Sequence of chain 1.A:
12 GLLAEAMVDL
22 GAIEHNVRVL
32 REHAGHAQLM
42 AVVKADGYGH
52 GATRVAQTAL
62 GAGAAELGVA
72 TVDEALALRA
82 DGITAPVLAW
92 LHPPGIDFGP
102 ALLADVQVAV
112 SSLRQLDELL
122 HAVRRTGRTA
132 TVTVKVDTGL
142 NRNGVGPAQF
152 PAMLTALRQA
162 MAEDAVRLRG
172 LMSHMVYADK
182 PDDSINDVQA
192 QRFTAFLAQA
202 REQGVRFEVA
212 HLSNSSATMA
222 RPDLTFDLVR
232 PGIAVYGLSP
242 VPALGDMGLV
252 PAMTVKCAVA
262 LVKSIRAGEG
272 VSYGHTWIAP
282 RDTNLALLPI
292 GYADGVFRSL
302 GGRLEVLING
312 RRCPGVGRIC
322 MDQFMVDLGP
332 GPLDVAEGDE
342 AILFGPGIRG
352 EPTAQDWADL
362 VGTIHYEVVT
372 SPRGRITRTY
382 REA

Binding-site contacts:
Ligand atom CA contacts residue OJQ1 of chain 1.BA at 1.0 Å.
Ligand atom O1 contacts residue LYS45 of chain 1.A at 3.3 Å (salt-bridge).
Ligand atom N contacts residue LYS45 of chain 1.A at 3.4 Å (salt-bridge).
Ligand atom N contacts residue OJQ1 of chain 1.BA at 0.7 Å (h-bond).
Ligand atom C5A contacts residue OJQ1 of chain 1.BA at 0.2 Å.
Ligand atom ND contacts residue OJQ1 of chain 1.BA at 0.5 Å (h-bond).
Ligand atom O4P contacts residue OJQ1 of chain 1.BA at 0.3 Å (h-bond).
Ligand atom C4A contacts residue TYR49 of chain 1.A at 3.4 Å (hydrophobic).
Ligand atom CB contacts residue OJQ1 of chain 1.BA at 0.3 Å.
Ligand atom C4A contacts residue OJQ1 of chain 1.BA at 0.3 Å.
Ligand atom OG contacts residue OJQ1 of chain 1.BA at 0.3 Å (h-bond).
Ligand atom OG contacts residue EDO1 of chain 1.K at 3.1 Å (h-bond).
Ligand atom O contacts residue TYR274 of chain 1.B at 2.8 Å (h-bond).
Ligand atom O1P contacts residue ILE234 of chain 1.A at 2.7 Å (h-bond).
Ligand atom C6 contacts residue OJQ1 of chain 1.BA at 0.1 Å.
Ligand atom O3P contacts residue TYR367 of chain 1.A at 2.6 Å (h-bond).
Ligand atom CA contacts residue LYS45 of chain 1.A at 3.4 Å.
Ligand atom C contacts residue TYR274 of chain 1.B at 3.2 Å (hydrophobic).
Ligand atom C4 contacts residue OJQ1 of chain 1.BA at 0.1 Å.
Ligand atom C5 contacts residue OJQ1 of chain 1.BA at 0.1 Å.
Ligand atom O1 contacts residue OJQ1 of chain 1.BA at 0.2 Å (h-bond).
Ligand atom C2 contacts residue OJQ1 of chain 1.BA at 0.1 Å.
Ligand atom O1P contacts residue TYR367 of chain 1.A at 3.2 Å.
Ligand atom O1P contacts residue OJQ1 of chain 1.BA at 0.2 Å (h-bond).
Ligand atom N1 contacts residue OJQ1 of chain 1.BA at 0.2 Å (h-bond).
Ligand atom O2P contacts residue SER216 of chain 1.A at 2.8 Å (h-bond).
Ligand atom C2A contacts residue OJQ1 of chain 1.BA at 0.2 Å.
Ligand atom C3 contacts residue OJQ1 of chain 1.BA at 0.1 Å.
Ligand atom OG contacts residue TYR293 of chain 1.B at 3.1 Å (h-bond).
Ligand atom O2P contacts residue OJQ1 of chain 1.BA at 0.2 Å (h-bond).
Ligand atom C6 contacts residue ARG231 of chain 1.A at 3.4 Å.
Ligand atom OG contacts residue TYR367 of chain 1.A at 3.4 Å.
Ligand atom N1 contacts residue ARG231 of chain 1.A at 2.8 Å (salt-bridge).
Ligand atom P contacts residue OJQ1 of chain 1.BA at 0.1 Å.
Ligand atom O2P contacts residue GLY233 of chain 1.A at 2.8 Å (h-bond).
Ligand atom O contacts residue OJQ1 of chain 1.BA at 0.5 Å (h-bond).
Ligand atom CB contacts residue TYR367 of chain 1.A at 3.3 Å (hydrophobic).
Ligand atom O1P contacts residue TYR49 of chain 1.A at 2.7 Å (h-bond).
Ligand atom O3P contacts residue OJQ1 of chain 1.BA at 0.1 Å (h-bond).
Ligand atom C contacts residue OJQ1 of chain 1.BA at 0.3 Å.

Sequence of chain 1.B:
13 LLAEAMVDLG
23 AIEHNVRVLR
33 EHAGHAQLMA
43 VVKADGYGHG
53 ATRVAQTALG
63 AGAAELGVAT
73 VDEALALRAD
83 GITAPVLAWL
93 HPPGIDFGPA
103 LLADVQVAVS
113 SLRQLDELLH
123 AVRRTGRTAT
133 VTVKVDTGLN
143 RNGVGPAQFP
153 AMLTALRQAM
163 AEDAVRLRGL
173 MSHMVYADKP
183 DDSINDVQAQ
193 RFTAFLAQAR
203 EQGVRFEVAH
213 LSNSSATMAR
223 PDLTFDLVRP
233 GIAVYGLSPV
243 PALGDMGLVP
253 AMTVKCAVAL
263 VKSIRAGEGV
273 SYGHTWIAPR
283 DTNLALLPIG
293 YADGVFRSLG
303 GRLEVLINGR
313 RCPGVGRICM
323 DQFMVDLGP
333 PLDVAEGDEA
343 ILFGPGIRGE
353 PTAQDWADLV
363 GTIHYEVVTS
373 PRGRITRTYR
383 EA

This protein binds this small molecule.
Small molecule (SMILES): Cc1ncc(COP(=O)(O)O)c(/C=[NH+]/[C@@H]2CONC2=O)c1O